Sequence of chain 1.E:
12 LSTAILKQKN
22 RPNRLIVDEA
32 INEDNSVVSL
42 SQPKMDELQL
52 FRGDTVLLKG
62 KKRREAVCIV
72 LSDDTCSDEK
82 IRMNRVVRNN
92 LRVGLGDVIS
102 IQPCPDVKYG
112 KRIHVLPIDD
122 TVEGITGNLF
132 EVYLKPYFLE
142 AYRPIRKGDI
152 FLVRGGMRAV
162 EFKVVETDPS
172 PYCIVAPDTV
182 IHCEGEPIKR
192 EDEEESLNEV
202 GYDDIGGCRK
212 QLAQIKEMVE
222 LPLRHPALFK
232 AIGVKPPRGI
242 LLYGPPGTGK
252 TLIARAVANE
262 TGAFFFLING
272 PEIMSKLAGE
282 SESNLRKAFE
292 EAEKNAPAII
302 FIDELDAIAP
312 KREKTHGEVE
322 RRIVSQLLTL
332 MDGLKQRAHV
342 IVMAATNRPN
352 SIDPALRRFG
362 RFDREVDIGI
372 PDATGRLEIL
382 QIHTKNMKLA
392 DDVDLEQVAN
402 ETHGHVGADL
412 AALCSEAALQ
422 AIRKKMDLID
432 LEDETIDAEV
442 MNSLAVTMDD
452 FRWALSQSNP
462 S

The protein below binds the small molecule below.
Small molecule (SMILES): Nc1ncnc2c1ncn2[C@@H]1O[C@H](COP(=O)(O)OP(=O)(O)OP(O)(O)=S)[C@@H](O)[C@H]1O

Sequence of chain 1.D:
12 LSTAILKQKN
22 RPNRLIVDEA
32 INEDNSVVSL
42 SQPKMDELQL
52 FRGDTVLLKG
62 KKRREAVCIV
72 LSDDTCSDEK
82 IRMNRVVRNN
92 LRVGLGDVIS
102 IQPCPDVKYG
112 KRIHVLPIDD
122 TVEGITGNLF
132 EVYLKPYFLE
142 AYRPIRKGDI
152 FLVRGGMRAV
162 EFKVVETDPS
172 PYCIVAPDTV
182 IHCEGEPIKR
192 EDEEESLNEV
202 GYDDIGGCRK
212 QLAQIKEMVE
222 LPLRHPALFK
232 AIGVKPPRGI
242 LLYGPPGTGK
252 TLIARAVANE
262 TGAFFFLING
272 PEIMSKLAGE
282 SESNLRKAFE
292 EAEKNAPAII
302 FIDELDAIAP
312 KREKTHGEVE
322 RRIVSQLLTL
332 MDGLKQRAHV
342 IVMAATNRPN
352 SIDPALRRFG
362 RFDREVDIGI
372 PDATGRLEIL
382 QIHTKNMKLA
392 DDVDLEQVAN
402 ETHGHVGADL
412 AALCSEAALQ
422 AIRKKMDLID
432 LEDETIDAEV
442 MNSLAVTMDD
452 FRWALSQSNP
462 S

Binding-site contacts:
Ligand atom O3B contacts residue MG1 of chain 1.N at 3.1 Å.
Ligand atom O1A contacts residue GLY250 of chain 1.D at 3.5 Å.
Ligand atom N7 contacts residue GLY250 of chain 1.D at 3.4 Å.
Ligand atom N7 contacts residue GLY408 of chain 1.D at 3.5 Å.
Ligand atom N6 contacts residue THR249 of chain 1.D at 3.3 Å (h-bond).
Ligand atom C2 contacts residue ASP205 of chain 1.D at 3.4 Å.
Ligand atom O1B contacts residue THR252 of chain 1.D at 2.8 Å (h-bond).
Ligand atom O2G contacts residue MG1 of chain 1.N at 1.7 Å.
Ligand atom O3G contacts residue LYS251 of chain 1.D at 2.8 Å (salt-bridge).
Ligand atom O2' contacts residue HIS384 of chain 1.D at 3.0 Å.
Ligand atom PB contacts residue MG1 of chain 1.N at 3.0 Å.
Ligand atom O2B contacts residue THR249 of chain 1.D at 3.2 Å (h-bond).
Ligand atom O1B contacts residue MG1 of chain 1.N at 1.9 Å.
Ligand atom PG contacts residue MG1 of chain 1.N at 2.8 Å.
Ligand atom O3B contacts residue GLY248 of chain 1.D at 3.0 Å (h-bond).
Ligand atom N9 contacts residue GLY408 of chain 1.D at 3.6 Å.
Ligand atom PB contacts residue LYS251 of chain 1.D at 3.5 Å.
Ligand atom O4' contacts residue ALA409 of chain 1.D at 3.3 Å.
Ligand atom O3B contacts residue LYS251 of chain 1.D at 3.5 Å (salt-bridge).
Ligand atom O1A contacts residue LEU253 of chain 1.D at 2.9 Å (h-bond).
Ligand atom O1B contacts residue LYS251 of chain 1.D at 3.6 Å (salt-bridge).
Ligand atom O1A contacts residue THR252 of chain 1.D at 3.5 Å (h-bond).
Ligand atom S1G contacts residue ARG359 of chain 1.E at 3.4 Å.
Ligand atom O2B contacts residue GLY250 of chain 1.D at 2.8 Å (h-bond).
Ligand atom C8 contacts residue GLY248 of chain 1.D at 3.3 Å.
Ligand atom C8 contacts residue GLY408 of chain 1.D at 3.5 Å.
Ligand atom S1G contacts residue ASN348 of chain 1.D at 3.4 Å (h-bond).
Ligand atom N6 contacts residue ILE206 of chain 1.D at 3.3 Å.
Ligand atom N7 contacts residue THR249 of chain 1.D at 3.1 Å (h-bond).
Ligand atom N6 contacts residue GLY207 of chain 1.D at 3.1 Å (h-bond).
Ligand atom O3A contacts residue GLY248 of chain 1.D at 3.4 Å.
Ligand atom C8 contacts residue ALA409 of chain 1.D at 3.4 Å (hydrophobic).
Ligand atom N1 contacts residue ILE380 of chain 1.D at 3.5 Å.
Ligand atom O3G contacts residue ASN348 of chain 1.D at 3.2 Å (h-bond).
Ligand atom N3 contacts residue LEU253 of chain 1.D at 3.6 Å.
Ligand atom O2B contacts residue LYS251 of chain 1.D at 2.7 Å (salt-bridge).
Ligand atom S1G contacts residue PRO247 of chain 1.D at 3.6 Å.
Ligand atom O3A contacts residue GLY250 of chain 1.D at 3.6 Å.
Ligand atom N7 contacts residue GLY248 of chain 1.D at 3.6 Å (h-bond).
Ligand atom N1 contacts residue GLY207 of chain 1.D at 3.0 Å (h-bond).